Sequence of chain 1.B:
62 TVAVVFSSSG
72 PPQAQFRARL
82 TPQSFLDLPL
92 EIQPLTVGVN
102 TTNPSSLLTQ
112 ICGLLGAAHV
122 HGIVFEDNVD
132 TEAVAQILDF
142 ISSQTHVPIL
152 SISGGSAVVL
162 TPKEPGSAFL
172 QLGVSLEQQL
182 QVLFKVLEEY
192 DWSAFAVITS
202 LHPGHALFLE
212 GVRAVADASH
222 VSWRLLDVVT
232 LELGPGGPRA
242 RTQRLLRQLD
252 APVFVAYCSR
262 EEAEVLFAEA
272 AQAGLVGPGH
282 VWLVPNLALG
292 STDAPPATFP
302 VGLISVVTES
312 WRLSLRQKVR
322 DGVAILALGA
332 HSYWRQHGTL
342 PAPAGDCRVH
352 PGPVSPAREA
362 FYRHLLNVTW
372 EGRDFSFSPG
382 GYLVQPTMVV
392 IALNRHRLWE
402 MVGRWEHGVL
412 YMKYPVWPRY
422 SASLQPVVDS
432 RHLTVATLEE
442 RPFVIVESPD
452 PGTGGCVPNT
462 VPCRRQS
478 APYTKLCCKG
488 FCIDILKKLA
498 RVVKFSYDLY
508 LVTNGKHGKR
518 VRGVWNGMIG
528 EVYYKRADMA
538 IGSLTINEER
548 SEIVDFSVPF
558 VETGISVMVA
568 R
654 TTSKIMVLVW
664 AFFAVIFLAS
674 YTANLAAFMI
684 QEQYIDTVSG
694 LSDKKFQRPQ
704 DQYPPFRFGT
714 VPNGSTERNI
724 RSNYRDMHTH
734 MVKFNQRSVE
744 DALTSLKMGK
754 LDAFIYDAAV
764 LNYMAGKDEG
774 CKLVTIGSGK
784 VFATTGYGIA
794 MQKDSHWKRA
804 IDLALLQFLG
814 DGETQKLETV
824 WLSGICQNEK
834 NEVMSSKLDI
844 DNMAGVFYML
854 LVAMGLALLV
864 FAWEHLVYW

Binding-site contacts:
Ligand atom C8 contacts residue ASN716 of chain 1.B at 4.5 Å.
Ligand atom C1 contacts residue ASN716 of chain 1.B at 1.4 Å.
Ligand atom C5 contacts residue ASN716 of chain 1.B at 3.7 Å.
Ligand atom C8 contacts residue GLN739 of chain 1.B at 3.8 Å.
Ligand atom C4 contacts residue ASN716 of chain 1.B at 4.3 Å.
Ligand atom O7 contacts residue ASN716 of chain 1.B at 3.7 Å.
Ligand atom C7 contacts residue ASN716 of chain 1.B at 3.4 Å.
Ligand atom C2 contacts residue ASN716 of chain 1.B at 2.4 Å.
Ligand atom C3 contacts residue ASN716 of chain 1.B at 3.8 Å.
Ligand atom O5 contacts residue ASN716 of chain 1.B at 2.5 Å (h-bond).
Ligand atom N2 contacts residue ASN716 of chain 1.B at 2.8 Å (h-bond).

The small molecule below binds the protein below.
Small molecule (SMILES): CC(=O)N[C@@H]1[C@@H](O)[C@H](O)[C@@H](CO)O[C@H]1O